A small-molecule ligand and the protein it binds are described below.
Small molecule (SMILES): OC[C@H]1O[C@@H](O)[C@H](O)[C@@H](O)[C@H]1O

Sequence of chain 1.B:
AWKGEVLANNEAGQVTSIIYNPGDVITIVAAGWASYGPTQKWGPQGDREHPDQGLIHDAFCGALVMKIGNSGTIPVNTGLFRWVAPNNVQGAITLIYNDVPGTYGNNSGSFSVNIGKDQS

Binding-site contacts:
Ligand atom O3 contacts residue ASN107 of chain 1.B at 2.9 Å (h-bond).
Ligand atom O6 contacts residue GLN53 of chain 1.B at 2.5 Å (h-bond).
Ligand atom C6 contacts residue GLN53 of chain 1.B at 3.4 Å.
Ligand atom C6 contacts residue ASP100 of chain 1.B at 3.4 Å.
Ligand atom O4 contacts residue CA1 of chain 1.J at 2.5 Å.
Ligand atom C2 contacts residue CN81 of chain 1.L at 2.8 Å.
Ligand atom O6 contacts residue HIS50 of chain 1.B at 2.7 Å (h-bond).
Ligand atom O5 contacts residue HIS50 of chain 1.B at 3.5 Å (h-bond).
Ligand atom O2 contacts residue TYR36 of chain 1.B at 4.1 Å.
Ligand atom C4 contacts residue THR104 of chain 1.B at 3.4 Å.
Ligand atom C5 contacts residue CN81 of chain 1.L at 3.9 Å.
Ligand atom C5 contacts residue ASP100 of chain 1.B at 4.1 Å.
Ligand atom O3 contacts residue CA1 of chain 1.J at 2.5 Å.
Ligand atom O2 contacts residue CN81 of chain 1.L at 3.1 Å (h-bond).
Ligand atom C2 contacts residue CA1 of chain 1.J at 4.0 Å.
Ligand atom C2 contacts residue ASN107 of chain 1.B at 3.6 Å.
Ligand atom C3 contacts residue ASN107 of chain 1.B at 3.9 Å.
Ligand atom C2 contacts residue TYR36 of chain 1.B at 3.5 Å (hydrophobic).
Ligand atom C6 contacts residue VAL101 of chain 1.B at 3.9 Å (hydrophobic).
Ligand atom C6 contacts residue HIS50 of chain 1.B at 3.6 Å.
Ligand atom C3 contacts residue CN81 of chain 1.L at 4.1 Å.
Ligand atom C3 contacts residue TYR36 of chain 1.B at 3.8 Å (hydrophobic).
Ligand atom O2 contacts residue ASN107 of chain 1.B at 2.9 Å (h-bond).
Ligand atom C6 contacts residue CYS62 of chain 1.B at 4.1 Å (hydrophobic).
Ligand atom C4 contacts residue TYR36 of chain 1.B at 4.0 Å (hydrophobic).
Ligand atom O5 contacts residue GLN53 of chain 1.B at 3.8 Å.
Ligand atom O4 contacts residue THR104 of chain 1.B at 3.4 Å (h-bond).
Ligand atom C1 contacts residue CN81 of chain 1.L at 1.8 Å.
Ligand atom O5 contacts residue TYR36 of chain 1.B at 3.6 Å.
Ligand atom C3 contacts residue THR104 of chain 1.B at 4.0 Å.
Ligand atom O4 contacts residue TYR36 of chain 1.B at 3.0 Å (h-bond).
Ligand atom C5 contacts residue GLN53 of chain 1.B at 3.5 Å.
Ligand atom O3 contacts residue TYR36 of chain 1.B at 3.4 Å (h-bond).
Ligand atom O5 contacts residue CN81 of chain 1.L at 2.6 Å (h-bond).
Ligand atom C4 contacts residue ASP100 of chain 1.B at 3.6 Å.
Ligand atom C3 contacts residue CA1 of chain 1.J at 3.4 Å.
Ligand atom O4 contacts residue ASP100 of chain 1.B at 2.6 Å (salt-bridge).
Ligand atom C5 contacts residue HIS50 of chain 1.B at 4.2 Å.
Ligand atom C4 contacts residue CA1 of chain 1.J at 3.4 Å.
Ligand atom O3 contacts residue THR104 of chain 1.B at 3.2 Å (h-bond).